Sequence of chain 1.C:
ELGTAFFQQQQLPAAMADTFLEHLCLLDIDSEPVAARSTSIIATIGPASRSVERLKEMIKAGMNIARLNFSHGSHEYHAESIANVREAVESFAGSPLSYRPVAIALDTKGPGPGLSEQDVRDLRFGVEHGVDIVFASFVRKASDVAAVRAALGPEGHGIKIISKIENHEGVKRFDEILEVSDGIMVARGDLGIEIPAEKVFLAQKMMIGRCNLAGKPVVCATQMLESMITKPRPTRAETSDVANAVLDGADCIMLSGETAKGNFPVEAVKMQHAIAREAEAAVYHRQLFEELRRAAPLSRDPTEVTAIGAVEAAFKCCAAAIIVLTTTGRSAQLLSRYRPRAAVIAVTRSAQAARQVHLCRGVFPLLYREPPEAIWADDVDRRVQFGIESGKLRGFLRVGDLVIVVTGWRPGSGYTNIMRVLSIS

Binding-site contacts:
Ligand atom O3 contacts residue ASN89 of chain 1.C at 3.3 Å (h-bond).
Ligand atom O1 contacts residue ASN89 of chain 1.C at 3.7 Å.
Ligand atom C5 contacts residue TYR97 of chain 1.C at 3.5 Å (hydrophobic).
Ligand atom C9 contacts residue HIS92 of chain 1.C at 3.8 Å.
Ligand atom O4 contacts residue ARG87 of chain 1.C at 3.2 Å (salt-bridge).
Ligand atom S contacts residue THR64 of chain 1.C at 4.0 Å.
Ligand atom C13 contacts residue ASN89 of chain 1.C at 3.6 Å.
Ligand atom C7 contacts residue HIS92 of chain 1.C at 3.5 Å.
Ligand atom O4 contacts residue THR64 of chain 1.C at 3.6 Å.
Ligand atom O6 contacts residue LYS283 of chain 1.C at 3.6 Å.
Ligand atom C11 contacts residue ALA282 of chain 1.C at 3.6 Å (hydrophobic).
Ligand atom O6 contacts residue GLY279 of chain 1.C at 3.7 Å.
Ligand atom C4 contacts residue TYR97 of chain 1.C at 3.2 Å (hydrophobic).
Ligand atom C2 contacts residue PRO67 of chain 1.C at 3.5 Å (hydrophobic).
Ligand atom O5 contacts residue THR64 of chain 1.C at 3.7 Å.
Ligand atom C15 contacts residue LYS283 of chain 1.C at 4.0 Å.
Ligand atom O1 contacts residue HIS92 of chain 1.C at 3.5 Å.
Ligand atom O contacts residue PRO67 of chain 1.C at 3.8 Å.
Ligand atom C9 contacts residue ALA282 of chain 1.C at 4.0 Å (hydrophobic).
Ligand atom C4 contacts residue GLY93 of chain 1.C at 3.7 Å.
Ligand atom O2 contacts residue ARG87 of chain 1.C at 3.9 Å.
Ligand atom O3 contacts residue HIS92 of chain 1.C at 3.5 Å (h-bond).
Ligand atom C3 contacts residue TYR97 of chain 1.C at 3.7 Å (hydrophobic).
Ligand atom C contacts residue PRO67 of chain 1.C at 3.7 Å (hydrophobic).
Ligand atom C6 contacts residue HIS92 of chain 1.C at 3.6 Å.
Ligand atom C5 contacts residue GLY93 of chain 1.C at 3.7 Å.
Ligand atom C10 contacts residue HIS92 of chain 1.C at 3.5 Å.
Ligand atom O2 contacts residue OXL1 of chain 1.S at 3.5 Å (h-bond).
Ligand atom C5 contacts residue HIS92 of chain 1.C at 3.7 Å.
Ligand atom O4 contacts residue ASN89 of chain 1.C at 2.5 Å (h-bond).
Ligand atom C10 contacts residue ALA282 of chain 1.C at 3.7 Å (hydrophobic).
Ligand atom N contacts residue ASN89 of chain 1.C at 4.0 Å.
Ligand atom S contacts residue ASN89 of chain 1.C at 3.7 Å.
Ligand atom C1 contacts residue PRO67 of chain 1.C at 3.5 Å (hydrophobic).
Ligand atom C12 contacts residue SER278 of chain 1.C at 3.9 Å.
Ligand atom O5 contacts residue ALA282 of chain 1.C at 3.8 Å.
Ligand atom C14 contacts residue ALA282 of chain 1.C at 3.7 Å (hydrophobic).
Ligand atom O5 contacts residue GLY279 of chain 1.C at 3.0 Å (h-bond).
Ligand atom O5 contacts residue SER278 of chain 1.C at 2.8 Å.
Ligand atom C15 contacts residue ALA282 of chain 1.C at 3.9 Å (hydrophobic).

A protein and the small-molecule ligand that binds it are described below.
Small molecule (SMILES): O=C(O)CNS(=O)(=O)c1cc2c(cc1O)C(=O)c1ccccc1C2=O